A small-molecule ligand and the protein it binds are described below.
Small molecule (SMILES): CC(=O)N[C@H]1[C@H](O[C@H]2[C@H](O)[C@@H](NC(C)=O)CO[C@@H]2CO)O[C@H](CO)[C@@H](O)[C@@H]1O

Binding-site contacts:
Ligand atom C1 contacts residue PHE84 of chain 1.A at 4.2 Å (hydrophobic).
Ligand atom O7 contacts residue THR86 of chain 1.A at 3.2 Å (h-bond).
Ligand atom C6 contacts residue ARG114 of chain 1.A at 4.2 Å.
Ligand atom C7 contacts residue ASN45 of chain 1.A at 3.2 Å.
Ligand atom O6 contacts residue PHE84 of chain 1.A at 4.0 Å.
Ligand atom O5 contacts residue ARG114 of chain 1.A at 4.2 Å.
Ligand atom O6 contacts residue ARG114 of chain 1.A at 3.4 Å (salt-bridge).
Ligand atom O6 contacts residue THR86 of chain 1.A at 3.7 Å.
Ligand atom C8 contacts residue ASN45 of chain 1.A at 3.4 Å.
Ligand atom C2 contacts residue PHE84 of chain 1.A at 3.9 Å (hydrophobic).
Ligand atom C5 contacts residue ASN45 of chain 1.A at 3.7 Å.
Ligand atom C7 contacts residue THR86 of chain 1.A at 3.8 Å.
Ligand atom C2 contacts residue ASN45 of chain 1.A at 2.5 Å.
Ligand atom C4 contacts residue PHE84 of chain 1.A at 4.4 Å (hydrophobic).
Ligand atom C4 contacts residue ASN45 of chain 1.A at 4.3 Å.
Ligand atom C8 contacts residue THR86 of chain 1.A at 3.5 Å.
Ligand atom C3 contacts residue ASN45 of chain 1.A at 3.8 Å.
Ligand atom C1 contacts residue ASN45 of chain 1.A at 1.4 Å.
Ligand atom O5 contacts residue PHE84 of chain 1.A at 3.8 Å.
Ligand atom O7 contacts residue ASN45 of chain 1.A at 4.1 Å.
Ligand atom O5 contacts residue ASN45 of chain 1.A at 2.5 Å (h-bond).
Ligand atom N2 contacts residue ASN45 of chain 1.A at 2.8 Å (h-bond).

Sequence of chain 1.A:
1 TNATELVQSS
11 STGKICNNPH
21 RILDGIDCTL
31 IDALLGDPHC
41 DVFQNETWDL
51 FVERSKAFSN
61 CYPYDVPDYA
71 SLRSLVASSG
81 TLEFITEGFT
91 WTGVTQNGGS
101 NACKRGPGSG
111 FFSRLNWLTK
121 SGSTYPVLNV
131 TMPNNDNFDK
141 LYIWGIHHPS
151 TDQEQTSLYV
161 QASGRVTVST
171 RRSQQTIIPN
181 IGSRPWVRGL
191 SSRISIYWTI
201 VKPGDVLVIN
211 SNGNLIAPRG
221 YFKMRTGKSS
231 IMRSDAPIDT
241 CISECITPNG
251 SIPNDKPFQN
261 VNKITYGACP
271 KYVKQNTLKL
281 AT